Sequence of chain 1.B:
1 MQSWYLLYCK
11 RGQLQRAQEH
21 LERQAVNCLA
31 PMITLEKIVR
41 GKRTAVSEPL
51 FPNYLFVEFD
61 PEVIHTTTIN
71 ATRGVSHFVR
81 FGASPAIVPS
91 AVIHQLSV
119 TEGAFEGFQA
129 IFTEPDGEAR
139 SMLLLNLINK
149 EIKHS

This small molecule binds to this protein.
Small molecule (SMILES): Cc1cn([C@H]2C[C@H](O[P](=O)(O)OC[C@H]3O[C@@H](n4ccc(N)nc4=O)C[C@@H]3O)[C@@H](CO[P](=O)(O)O[C@H]3C[C@H](n4cnc5c(=O)[nH]c(N)nc54)O[C@@H]3CO[P](=O)(O)O[C@H]3C[C@H](n4cnc5c4NC=NC5N)O[C@@H]3CO[P](=O)(O)O[C@H]3C[C@H](n4cc(C)c(=O)[nH]c4=O)O[C@@H]3CO[P](=O)(O)O[C@H]3C[C@H](n4cnc5c(=O)[nH]c(N)nc54)O[C@@H]3CO[P](=O)(O)O[C@H]3C[C@H](n4cnc5c(=O)[nH]c(N)nc54)O[C@@H]3CO[P](=O)(O)O[C@H]3C[C@H](n4ccc(N)nc4=O)O[C@@H]3CO[P](=O)(O)O[C@H]3C[C@H](n4cnc5c(=O)[nH]c(N)nc54)O[C@@H]3CO)O2)c(=O)[nH]c1=O

Binding-site contacts:
Ligand atom N1 contacts residue GLN24 of chain 1.B at 3.6 Å.
Ligand atom N7 contacts residue ARG73 of chain 1.B at 3.6 Å.
Ligand atom N2 contacts residue VAL75 of chain 1.B at 2.8 Å (h-bond).
Ligand atom C2 contacts residue HIS20 of chain 1.B at 3.7 Å.
Ligand atom C6 contacts residue GLN24 of chain 1.B at 3.5 Å.
Ligand atom N7 contacts residue LYS10 of chain 1.B at 2.6 Å (salt-bridge).
Ligand atom N2 contacts residue ASN70 of chain 1.B at 2.7 Å (h-bond).
Ligand atom O4' contacts residue ALA71 of chain 1.B at 3.7 Å.
Ligand atom OP2 contacts residue ARG73 of chain 1.B at 2.7 Å (salt-bridge).
Ligand atom O2 contacts residue HIS20 of chain 1.B at 3.6 Å.
Ligand atom C8 contacts residue LYS10 of chain 1.B at 3.2 Å.
Ligand atom O4' contacts residue ARG73 of chain 1.B at 3.0 Å (salt-bridge).
Ligand atom C6 contacts residue GLY74 of chain 1.B at 3.5 Å.
Ligand atom O5' contacts residue ARG73 of chain 1.B at 3.6 Å (salt-bridge).
Ligand atom C2' contacts residue ALA71 of chain 1.B at 3.7 Å (hydrophobic).
Ligand atom C2' contacts residue GLN24 of chain 1.B at 3.6 Å.
Ligand atom N1 contacts residue VAL75 of chain 1.B at 3.0 Å (h-bond).
Ligand atom C6 contacts residue THR72 of chain 1.B at 3.4 Å.
Ligand atom N3 contacts residue ALA71 of chain 1.B at 3.4 Å.
Ligand atom N1 contacts residue THR72 of chain 1.B at 3.0 Å (h-bond).
Ligand atom O6 contacts residue GLY74 of chain 1.B at 2.9 Å (h-bond).
Ligand atom C6 contacts residue ARG73 of chain 1.B at 3.7 Å.
Ligand atom C2' contacts residue THR68 of chain 1.B at 3.5 Å.
Ligand atom O2 contacts residue THR72 of chain 1.B at 3.7 Å.
Ligand atom C2' contacts residue ALA71 of chain 1.B at 3.0 Å (hydrophobic).
Ligand atom N2 contacts residue THR72 of chain 1.B at 3.7 Å.
Ligand atom O4 contacts residue ARG23 of chain 1.B at 3.3 Å.
Ligand atom C2 contacts residue VAL75 of chain 1.B at 3.3 Å (hydrophobic).
Ligand atom C1' contacts residue ALA71 of chain 1.B at 3.4 Å (hydrophobic).
Ligand atom N3 contacts residue HIS20 of chain 1.B at 3.0 Å (h-bond).
Ligand atom C7 contacts residue GLN24 of chain 1.B at 3.7 Å.
Ligand atom O6 contacts residue ARG73 of chain 1.B at 3.6 Å.
Ligand atom OP2 contacts residue THR68 of chain 1.B at 2.9 Å (h-bond).
Ligand atom O3' contacts residue THR68 of chain 1.B at 3.6 Å.
Ligand atom O5' contacts residue ARG73 of chain 1.B at 3.2 Å (salt-bridge).
Ligand atom O2 contacts residue ARG73 of chain 1.B at 2.9 Å (salt-bridge).
Ligand atom C4' contacts residue ALA71 of chain 1.B at 3.6 Å (hydrophobic).
Ligand atom O6 contacts residue LYS10 of chain 1.B at 3.5 Å (salt-bridge).
Ligand atom C2 contacts residue THR72 of chain 1.B at 3.3 Å.
Ligand atom C1' contacts residue ALA71 of chain 1.B at 3.6 Å (hydrophobic).